Binding-site contacts:
Ligand atom O7 contacts residue ASN72 of chain 1.J at 3.9 Å.
Ligand atom C2 contacts residue ASN72 of chain 1.J at 2.5 Å.
Ligand atom O5 contacts residue LYS8 of chain 1.J at 3.4 Å.
Ligand atom C1 contacts residue ASN72 of chain 1.J at 1.4 Å.
Ligand atom C8 contacts residue ASN72 of chain 1.J at 4.3 Å.
Ligand atom C5 contacts residue ASN72 of chain 1.J at 3.6 Å.
Ligand atom N2 contacts residue THR74 of chain 1.J at 3.8 Å.
Ligand atom O5 contacts residue VAL75 of chain 1.J at 4.1 Å.
Ligand atom C1 contacts residue LYS8 of chain 1.J at 4.3 Å.
Ligand atom C2 contacts residue THR74 of chain 1.J at 4.1 Å.
Ligand atom O6 contacts residue LYS8 of chain 1.J at 3.6 Å.
Ligand atom C5 contacts residue LYS8 of chain 1.J at 4.4 Å.
Ligand atom O5 contacts residue ASN72 of chain 1.J at 2.4 Å (h-bond).
Ligand atom O6 contacts residue VAL75 of chain 1.J at 4.5 Å.
Ligand atom C3 contacts residue ASN72 of chain 1.J at 3.8 Å.
Ligand atom C4 contacts residue ASN72 of chain 1.J at 4.2 Å.
Ligand atom N2 contacts residue ASN72 of chain 1.J at 2.9 Å (h-bond).
Ligand atom C7 contacts residue ASN72 of chain 1.J at 3.6 Å.
Ligand atom C1 contacts residue VAL75 of chain 1.J at 4.1 Å (hydrophobic).
Ligand atom O5 contacts residue THR74 of chain 1.J at 4.4 Å.
Ligand atom C6 contacts residue LYS8 of chain 1.J at 4.1 Å.
Ligand atom C1 contacts residue THR74 of chain 1.J at 3.5 Å.

This protein binds this small molecule.
Small molecule (SMILES): CC(=O)N[C@@H]1[C@@H](O)[C@H](O)[C@@H](CO)O[C@H]1O

Sequence of chain 1.J:
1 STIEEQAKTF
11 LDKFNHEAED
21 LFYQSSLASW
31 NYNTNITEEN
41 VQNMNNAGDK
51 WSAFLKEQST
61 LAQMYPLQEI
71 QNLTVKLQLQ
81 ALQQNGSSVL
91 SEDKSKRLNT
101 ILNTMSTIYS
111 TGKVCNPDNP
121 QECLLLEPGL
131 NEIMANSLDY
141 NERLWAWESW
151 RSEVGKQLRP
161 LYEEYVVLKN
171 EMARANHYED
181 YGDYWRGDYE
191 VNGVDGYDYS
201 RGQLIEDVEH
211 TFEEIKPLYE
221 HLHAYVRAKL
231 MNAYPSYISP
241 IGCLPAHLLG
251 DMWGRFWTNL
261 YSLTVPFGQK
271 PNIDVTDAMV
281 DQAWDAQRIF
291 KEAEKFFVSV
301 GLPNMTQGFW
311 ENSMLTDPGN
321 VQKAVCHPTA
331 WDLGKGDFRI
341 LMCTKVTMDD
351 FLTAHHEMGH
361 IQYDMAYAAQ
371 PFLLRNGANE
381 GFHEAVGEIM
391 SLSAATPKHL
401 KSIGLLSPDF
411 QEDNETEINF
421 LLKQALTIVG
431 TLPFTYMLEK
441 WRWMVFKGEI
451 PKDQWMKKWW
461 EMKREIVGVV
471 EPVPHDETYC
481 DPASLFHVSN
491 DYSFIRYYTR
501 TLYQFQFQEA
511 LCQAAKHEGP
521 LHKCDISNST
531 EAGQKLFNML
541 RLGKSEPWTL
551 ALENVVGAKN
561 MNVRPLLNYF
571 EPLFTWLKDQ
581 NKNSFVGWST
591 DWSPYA